The protein below binds the small molecule below.
Small molecule (SMILES): CC(=O)N[C@H]1[C@H](O[C@H]2[C@H](O)[C@@H](NC(C)=O)CO[C@@H]2CO)O[C@H](CO)[C@@H](O)[C@@H]1O

Binding-site contacts:
Ligand atom C2 contacts residue ASN300 of chain 1.A at 2.4 Å.
Ligand atom C4 contacts residue ASN300 of chain 1.A at 4.2 Å.
Ligand atom C8 contacts residue ASN300 of chain 1.A at 4.4 Å.
Ligand atom C3 contacts residue ASN300 of chain 1.A at 3.8 Å.
Ligand atom O7 contacts residue TYR291 of chain 1.A at 4.0 Å.
Ligand atom O7 contacts residue ASN300 of chain 1.A at 2.9 Å.
Ligand atom C5 contacts residue ASN300 of chain 1.A at 3.7 Å.
Ligand atom C6 contacts residue ASN300 of chain 1.A at 4.2 Å.
Ligand atom C7 contacts residue ASN300 of chain 1.A at 3.1 Å.
Ligand atom C1 contacts residue ASN300 of chain 1.A at 1.4 Å.
Ligand atom O5 contacts residue ASN300 of chain 1.A at 2.4 Å (h-bond).
Ligand atom O6 contacts residue ASN300 of chain 1.A at 3.3 Å (h-bond).
Ligand atom N2 contacts residue ASN300 of chain 1.A at 2.9 Å (h-bond).

Sequence of chain 1.A:
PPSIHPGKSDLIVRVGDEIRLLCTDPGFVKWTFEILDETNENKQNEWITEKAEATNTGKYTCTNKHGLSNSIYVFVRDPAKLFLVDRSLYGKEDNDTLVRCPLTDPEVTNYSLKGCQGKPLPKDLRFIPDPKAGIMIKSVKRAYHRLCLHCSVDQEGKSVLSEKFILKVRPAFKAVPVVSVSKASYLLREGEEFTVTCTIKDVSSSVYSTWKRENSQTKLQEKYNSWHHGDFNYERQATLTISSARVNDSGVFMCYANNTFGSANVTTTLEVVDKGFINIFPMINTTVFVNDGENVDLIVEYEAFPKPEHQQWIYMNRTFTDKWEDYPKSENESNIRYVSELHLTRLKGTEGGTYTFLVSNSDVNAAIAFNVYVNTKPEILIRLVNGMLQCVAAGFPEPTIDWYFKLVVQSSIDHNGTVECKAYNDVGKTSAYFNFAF